Sequence of chain 1.E:
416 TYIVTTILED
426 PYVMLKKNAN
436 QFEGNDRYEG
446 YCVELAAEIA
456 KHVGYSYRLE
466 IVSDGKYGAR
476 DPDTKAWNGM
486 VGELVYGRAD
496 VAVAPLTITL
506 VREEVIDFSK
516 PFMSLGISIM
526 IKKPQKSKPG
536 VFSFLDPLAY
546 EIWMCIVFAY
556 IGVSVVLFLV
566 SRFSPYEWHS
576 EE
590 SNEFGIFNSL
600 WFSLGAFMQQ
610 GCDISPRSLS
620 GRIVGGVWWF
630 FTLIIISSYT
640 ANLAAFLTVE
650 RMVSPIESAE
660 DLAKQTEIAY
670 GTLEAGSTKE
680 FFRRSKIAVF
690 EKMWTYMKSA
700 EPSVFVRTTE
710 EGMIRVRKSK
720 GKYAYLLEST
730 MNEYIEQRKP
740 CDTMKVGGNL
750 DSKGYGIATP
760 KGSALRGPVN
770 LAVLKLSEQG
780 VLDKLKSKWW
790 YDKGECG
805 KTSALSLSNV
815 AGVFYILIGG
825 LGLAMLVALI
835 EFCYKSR

Sequence of chain 1.H:
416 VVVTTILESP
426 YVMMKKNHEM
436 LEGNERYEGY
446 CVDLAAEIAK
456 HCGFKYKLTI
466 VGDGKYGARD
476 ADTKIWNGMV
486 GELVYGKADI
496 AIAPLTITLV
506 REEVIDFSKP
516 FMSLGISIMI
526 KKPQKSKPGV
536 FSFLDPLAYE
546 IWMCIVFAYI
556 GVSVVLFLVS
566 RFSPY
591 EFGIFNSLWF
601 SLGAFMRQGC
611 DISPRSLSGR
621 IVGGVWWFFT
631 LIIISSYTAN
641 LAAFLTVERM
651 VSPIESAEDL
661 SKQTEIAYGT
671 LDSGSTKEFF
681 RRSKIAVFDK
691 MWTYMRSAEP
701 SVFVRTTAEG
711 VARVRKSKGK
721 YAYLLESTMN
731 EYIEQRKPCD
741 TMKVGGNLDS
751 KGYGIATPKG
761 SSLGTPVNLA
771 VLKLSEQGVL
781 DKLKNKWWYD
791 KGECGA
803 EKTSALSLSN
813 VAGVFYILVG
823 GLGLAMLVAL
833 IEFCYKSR

A small-molecule ligand and the protein it binds are described below.
Small molecule (SMILES): NS(=O)(=O)c1cc2c(cc1Cl)N[C@H]([C@H]1C[C@H]3C=C[C@@H]1C3)NS2(=O)=O

Binding-site contacts:
Ligand atom C4 contacts residue ILE503 of chain 1.E at 3.7 Å (hydrophobic).
Ligand atom O1 contacts residue SER751 of chain 1.E at 4.0 Å.
Ligand atom N1 contacts residue PRO515 of chain 1.H at 3.4 Å (h-bond).
Ligand atom C14 contacts residue PHE516 of chain 1.H at 4.1 Å (hydrophobic).
Ligand atom C10 contacts residue SER751 of chain 1.E at 3.9 Å.
Ligand atom C8 contacts residue PRO515 of chain 1.H at 3.5 Å (hydrophobic).
Ligand atom C11 contacts residue MET517 of chain 1.H at 4.1 Å (hydrophobic).
Ligand atom O2 contacts residue MET517 of chain 1.H at 3.2 Å (h-bond).
Ligand atom C10 contacts residue PHE516 of chain 1.H at 4.2 Å (hydrophobic).
Ligand atom C9 contacts residue SER751 of chain 1.E at 3.8 Å.
Ligand atom C11 contacts residue SER518 of chain 1.H at 3.9 Å.
Ligand atom C3 contacts residue GLY753 of chain 1.E at 4.0 Å.
Ligand atom O1 contacts residue SER519 of chain 1.E at 4.1 Å.
Ligand atom S2 contacts residue SER751 of chain 1.E at 3.6 Å (h-bond).
Ligand atom O2 contacts residue PRO515 of chain 1.H at 3.7 Å.
Ligand atom O4 contacts residue SER518 of chain 1.H at 3.3 Å (h-bond).
Ligand atom C1 contacts residue PRO515 of chain 1.H at 3.2 Å (hydrophobic).
Ligand atom C13 contacts residue PHE516 of chain 1.H at 4.2 Å (hydrophobic).
Ligand atom O2 contacts residue SER518 of chain 1.H at 3.7 Å.
Ligand atom C11 contacts residue SER751 of chain 1.E at 3.3 Å.
Ligand atom C6 contacts residue SER775 of chain 1.H at 3.4 Å.
Ligand atom N2 contacts residue SER751 of chain 1.E at 4.1 Å.
Ligand atom C12 contacts residue SER751 of chain 1.E at 3.4 Å.
Ligand atom C2 contacts residue PRO515 of chain 1.H at 3.8 Å (hydrophobic).
Ligand atom O3 contacts residue SER751 of chain 1.E at 2.5 Å (h-bond).
Ligand atom C7 contacts residue LYS514 of chain 1.H at 4.0 Å.
Ligand atom C14 contacts residue SER751 of chain 1.E at 4.2 Å.
Ligand atom N2 contacts residue PRO515 of chain 1.H at 3.5 Å (h-bond).
Ligand atom C13 contacts residue SER751 of chain 1.E at 3.8 Å.
Ligand atom C6 contacts residue PRO515 of chain 1.H at 4.1 Å (hydrophobic).
Ligand atom C8 contacts residue SER775 of chain 1.H at 4.2 Å.
Ligand atom N2 contacts residue SER775 of chain 1.H at 3.6 Å (h-bond).
Ligand atom C5 contacts residue ILE503 of chain 1.E at 4.2 Å (hydrophobic).
Ligand atom C4 contacts residue LYS752 of chain 1.E at 4.2 Å.
Ligand atom C4 contacts residue GLY753 of chain 1.E at 4.2 Å.
Ligand atom O1 contacts residue LYS752 of chain 1.E at 3.3 Å (salt-bridge).
Ligand atom N3 contacts residue LYS784 of chain 1.H at 3.6 Å.
Ligand atom CL contacts residue ASP781 of chain 1.H at 3.6 Å.
Ligand atom CL contacts residue LEU780 of chain 1.H at 3.6 Å.
Ligand atom C5 contacts residue SER775 of chain 1.H at 4.0 Å.